Binding-site contacts:
Ligand atom C3 contacts residue ASN254 of chain 1.QA at 4.1 Å.
Ligand atom O3 contacts residue ALA257 of chain 1.QA at 4.5 Å.
Ligand atom C5 contacts residue TRP287 of chain 1.RA at 3.9 Å (hydrophobic).
Ligand atom O2 contacts residue SER256 of chain 1.QA at 4.0 Å.
Ligand atom O5 contacts residue TRP287 of chain 1.RA at 3.3 Å.
Ligand atom C3 contacts residue TRP287 of chain 1.RA at 4.3 Å (hydrophobic).
Ligand atom O2 contacts residue ASN55 of chain 1.RA at 3.5 Å (h-bond).
Ligand atom O3 contacts residue ASN254 of chain 1.QA at 3.8 Å.
Ligand atom C1 contacts residue TRP287 of chain 1.RA at 3.8 Å (hydrophobic).
Ligand atom O1 contacts residue TRP287 of chain 1.RA at 3.0 Å (h-bond).
Ligand atom C6 contacts residue TRP287 of chain 1.RA at 3.8 Å (hydrophobic).
Ligand atom O2 contacts residue THR52 of chain 1.RA at 4.4 Å.
Ligand atom O2 contacts residue ASN254 of chain 1.QA at 4.0 Å.
Ligand atom C2 contacts residue TRP287 of chain 1.RA at 3.8 Å (hydrophobic).
Ligand atom O4 contacts residue TRP287 of chain 1.RA at 2.1 Å.
Ligand atom C4 contacts residue TRP287 of chain 1.RA at 3.4 Å (hydrophobic).
Ligand atom O3 contacts residue TRP287 of chain 1.RA at 3.8 Å.

Sequence of chain 1.QA:
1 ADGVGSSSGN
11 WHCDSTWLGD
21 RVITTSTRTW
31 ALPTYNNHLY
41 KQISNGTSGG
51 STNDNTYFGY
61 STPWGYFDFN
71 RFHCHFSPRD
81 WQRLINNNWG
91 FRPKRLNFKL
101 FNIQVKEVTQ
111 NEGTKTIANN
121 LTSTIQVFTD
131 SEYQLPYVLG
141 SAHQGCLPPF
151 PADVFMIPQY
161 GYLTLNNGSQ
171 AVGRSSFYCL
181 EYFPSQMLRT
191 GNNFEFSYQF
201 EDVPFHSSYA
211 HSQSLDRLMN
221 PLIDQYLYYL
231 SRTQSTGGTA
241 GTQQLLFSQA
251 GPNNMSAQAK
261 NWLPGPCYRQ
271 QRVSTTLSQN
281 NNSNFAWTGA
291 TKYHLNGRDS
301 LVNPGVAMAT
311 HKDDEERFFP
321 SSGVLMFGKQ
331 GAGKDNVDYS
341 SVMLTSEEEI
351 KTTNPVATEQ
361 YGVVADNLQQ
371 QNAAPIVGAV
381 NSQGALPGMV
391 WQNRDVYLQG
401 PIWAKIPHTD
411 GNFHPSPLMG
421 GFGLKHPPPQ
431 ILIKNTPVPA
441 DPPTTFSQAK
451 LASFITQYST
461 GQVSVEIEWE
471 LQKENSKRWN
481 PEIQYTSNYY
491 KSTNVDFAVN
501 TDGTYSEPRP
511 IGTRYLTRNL

This small molecule binds to this protein.
Small molecule (SMILES): OC[C@H]1O[C@@H](O)[C@H](O)[C@@H](O)[C@H]1O

Sequence of chain 1.RA:
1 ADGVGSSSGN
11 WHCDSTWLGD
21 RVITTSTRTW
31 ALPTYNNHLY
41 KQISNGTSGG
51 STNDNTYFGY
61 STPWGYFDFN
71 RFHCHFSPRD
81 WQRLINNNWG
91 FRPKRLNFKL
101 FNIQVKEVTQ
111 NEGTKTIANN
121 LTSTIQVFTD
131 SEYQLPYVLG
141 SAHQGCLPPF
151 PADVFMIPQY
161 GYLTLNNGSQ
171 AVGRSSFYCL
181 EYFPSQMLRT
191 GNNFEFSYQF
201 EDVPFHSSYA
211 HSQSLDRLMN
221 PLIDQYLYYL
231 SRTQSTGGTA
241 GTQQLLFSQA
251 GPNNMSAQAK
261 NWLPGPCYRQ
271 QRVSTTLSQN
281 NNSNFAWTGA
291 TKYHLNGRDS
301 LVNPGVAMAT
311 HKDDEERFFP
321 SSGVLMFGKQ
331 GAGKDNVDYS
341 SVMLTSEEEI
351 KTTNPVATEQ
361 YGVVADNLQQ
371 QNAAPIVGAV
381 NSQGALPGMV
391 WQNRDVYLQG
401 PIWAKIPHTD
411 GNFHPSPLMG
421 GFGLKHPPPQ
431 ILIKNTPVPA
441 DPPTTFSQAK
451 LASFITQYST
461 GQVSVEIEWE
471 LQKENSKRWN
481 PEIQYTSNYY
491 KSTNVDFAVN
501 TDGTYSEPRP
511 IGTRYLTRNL